Sequence of chain 1.A:
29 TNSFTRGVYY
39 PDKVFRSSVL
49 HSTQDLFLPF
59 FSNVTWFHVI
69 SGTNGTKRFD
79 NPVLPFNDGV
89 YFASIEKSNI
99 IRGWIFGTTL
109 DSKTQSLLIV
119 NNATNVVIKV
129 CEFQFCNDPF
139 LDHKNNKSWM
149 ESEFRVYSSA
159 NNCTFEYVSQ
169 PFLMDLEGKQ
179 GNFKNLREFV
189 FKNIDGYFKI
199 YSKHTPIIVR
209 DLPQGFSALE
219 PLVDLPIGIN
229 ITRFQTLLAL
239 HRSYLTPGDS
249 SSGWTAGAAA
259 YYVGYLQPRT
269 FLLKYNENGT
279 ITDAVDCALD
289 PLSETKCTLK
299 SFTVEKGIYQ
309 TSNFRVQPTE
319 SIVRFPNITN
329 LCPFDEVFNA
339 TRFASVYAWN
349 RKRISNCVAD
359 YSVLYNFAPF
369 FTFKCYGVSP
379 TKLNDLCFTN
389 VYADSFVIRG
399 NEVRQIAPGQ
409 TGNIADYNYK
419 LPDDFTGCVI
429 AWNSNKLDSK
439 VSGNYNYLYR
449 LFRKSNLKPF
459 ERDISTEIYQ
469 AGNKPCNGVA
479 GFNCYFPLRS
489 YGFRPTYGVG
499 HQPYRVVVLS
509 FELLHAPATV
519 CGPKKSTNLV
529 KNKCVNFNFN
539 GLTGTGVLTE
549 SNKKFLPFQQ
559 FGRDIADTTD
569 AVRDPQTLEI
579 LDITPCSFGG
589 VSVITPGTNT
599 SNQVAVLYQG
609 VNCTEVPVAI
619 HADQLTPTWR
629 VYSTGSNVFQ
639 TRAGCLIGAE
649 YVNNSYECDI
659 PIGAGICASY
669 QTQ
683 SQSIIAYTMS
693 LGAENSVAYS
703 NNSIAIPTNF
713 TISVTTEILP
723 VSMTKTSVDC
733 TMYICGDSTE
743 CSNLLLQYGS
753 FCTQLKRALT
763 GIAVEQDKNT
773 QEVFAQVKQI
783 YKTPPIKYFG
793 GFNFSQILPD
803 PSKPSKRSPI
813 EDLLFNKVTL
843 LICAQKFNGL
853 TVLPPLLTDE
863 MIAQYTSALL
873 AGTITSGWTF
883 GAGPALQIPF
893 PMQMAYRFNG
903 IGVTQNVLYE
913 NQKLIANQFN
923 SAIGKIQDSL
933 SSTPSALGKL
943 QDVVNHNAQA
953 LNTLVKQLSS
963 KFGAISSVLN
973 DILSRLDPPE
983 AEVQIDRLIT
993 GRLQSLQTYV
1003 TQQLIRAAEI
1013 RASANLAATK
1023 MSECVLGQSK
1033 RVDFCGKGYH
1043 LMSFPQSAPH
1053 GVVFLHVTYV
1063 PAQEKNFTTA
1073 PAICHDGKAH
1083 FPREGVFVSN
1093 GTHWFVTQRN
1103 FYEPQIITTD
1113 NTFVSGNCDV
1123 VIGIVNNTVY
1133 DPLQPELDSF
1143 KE

This small molecule binds to this protein.
Small molecule (SMILES): CC(=O)N[C@@H]1[C@@H](O)[C@H](O)[C@@H](CO)O[C@H]1O

Binding-site contacts:
Ligand atom N2 contacts residue GLU613 of chain 1.A at 3.7 Å.
Ligand atom C4 contacts residue ASN610 of chain 1.A at 4.2 Å.
Ligand atom C5 contacts residue ASN610 of chain 1.A at 3.7 Å.
Ligand atom N2 contacts residue ASN610 of chain 1.A at 2.8 Å (h-bond).
Ligand atom C7 contacts residue ASN610 of chain 1.A at 3.2 Å.
Ligand atom C7 contacts residue GLU613 of chain 1.A at 3.7 Å.
Ligand atom O5 contacts residue ASN610 of chain 1.A at 2.4 Å (h-bond).
Ligand atom C3 contacts residue ASN610 of chain 1.A at 3.8 Å.
Ligand atom O7 contacts residue GLU613 of chain 1.A at 4.5 Å.
Ligand atom C1 contacts residue GLU613 of chain 1.A at 3.9 Å.
Ligand atom C8 contacts residue ASN610 of chain 1.A at 4.3 Å.
Ligand atom O7 contacts residue ASN610 of chain 1.A at 3.2 Å (h-bond).
Ligand atom C1 contacts residue ASN610 of chain 1.A at 1.4 Å.
Ligand atom C2 contacts residue ASN610 of chain 1.A at 2.4 Å.
Ligand atom C8 contacts residue GLU613 of chain 1.A at 3.5 Å.